This protein binds this small molecule.
Small molecule (SMILES): Cc1cn([C@H]2C[C@H](O[P](=O)(O)OC[C@H]3O[C@@H](n4cnc5cc6ccccc6cc54)C[C@@H]3O[P](=O)(O)OC[C@H]3O[C@@H](n4cnc5c(=O)nc(N)[nH]c54)C[C@@H]3O[P](=O)(O)OC[C@H]3O[C@@H](n4ccc(N)nc4=O)C[C@@H]3O[P](=O)(O)OC[C@H]3O[C@@H](n4cnc5c(=O)nc(N)[nH]c54)C[C@@H]3O)[C@@H](COP(=O)=O)O2)c(=O)[nH]c1=O.Nc1ccn([C@H]2C[C@H](O[P](=O)(O)OC[C@H]3O[C@@H](n4cnc5c(=O)nc(N)[nH]c54)C[C@@H]3O[P](=O)(O)OC[C@H]3O[C@@H](n4ccc(N)nc4=O)C[C@@H]3O[P](=O)(O)OC[C@H]3O[C@@H](n4cnc5c(=O)nc(N)[nH]c54)C[C@@H]3O)[C@@H](CO)O2)c(=O)n1

Sequence of chain 1.F:
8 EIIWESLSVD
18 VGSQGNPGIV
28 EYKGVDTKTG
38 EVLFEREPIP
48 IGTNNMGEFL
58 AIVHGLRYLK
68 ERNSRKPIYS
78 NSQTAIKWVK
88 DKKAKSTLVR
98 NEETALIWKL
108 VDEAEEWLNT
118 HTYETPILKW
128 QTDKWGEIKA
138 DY

Sequence of chain 2.A:
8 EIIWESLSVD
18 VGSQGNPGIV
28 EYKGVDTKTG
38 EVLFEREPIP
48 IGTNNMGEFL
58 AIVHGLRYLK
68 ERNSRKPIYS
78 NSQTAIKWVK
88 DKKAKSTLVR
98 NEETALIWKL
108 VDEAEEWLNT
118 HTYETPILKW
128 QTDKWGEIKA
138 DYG

Binding-site contacts:
Ligand atom OP1 contacts residue SER93 of chain 2.A at 2.8 Å (h-bond).
Ligand atom C4' contacts residue ASN23 of chain 2.A at 3.5 Å.
Ligand atom O3' contacts residue PRO24 of chain 2.A at 3.5 Å.
Ligand atom O2 contacts residue ASN23 of chain 2.A at 2.8 Å (h-bond).
Ligand atom C5' contacts residue ASN78 of chain 1.F at 3.1 Å.
Ligand atom O3' contacts residue ASN23 of chain 2.A at 3.8 Å.
Ligand atom C8 contacts residue ACT1 of chain 1.JA at 3.4 Å.
Ligand atom O3' contacts residue NA1 of chain 1.EA at 2.4 Å (h-bond).
Ligand atom C5' contacts residue PRO24 of chain 2.A at 3.6 Å (hydrophobic).
Ligand atom N7 contacts residue ACT1 of chain 1.JA at 3.0 Å (h-bond).
Ligand atom OP1 contacts residue THR50 of chain 2.A at 2.7 Å (h-bond).
Ligand atom N2 contacts residue ASN23 of chain 1.F at 3.0 Å (h-bond).
Ligand atom C3' contacts residue NA1 of chain 1.EA at 3.4 Å.
Ligand atom O5' contacts residue TRP85 of chain 2.A at 3.4 Å.
Ligand atom O6 contacts residue ACT1 of chain 1.JA at 3.1 Å.
Ligand atom N2 contacts residue ASN51 of chain 1.F at 3.4 Å (h-bond).
Ligand atom C4' contacts residue ASN78 of chain 1.F at 3.5 Å.
Ligand atom C4' contacts residue ASN23 of chain 2.A at 3.4 Å.
Ligand atom O5' contacts residue ASN52 of chain 2.A at 3.1 Å (h-bond).
Ligand atom OP2 contacts residue THR94 of chain 2.A at 2.6 Å (h-bond).
Ligand atom C5' contacts residue LYS92 of chain 2.A at 3.8 Å.
Ligand atom C4' contacts residue ASN52 of chain 2.A at 3.5 Å.
Ligand atom O4' contacts residue ASN52 of chain 2.A at 3.2 Å (h-bond).
Ligand atom OP1 contacts residue PRO24 of chain 2.A at 3.6 Å.
Ligand atom N3 contacts residue ASN51 of chain 1.F at 3.6 Å (h-bond).
Ligand atom C3' contacts residue ASN78 of chain 1.F at 3.5 Å.
Ligand atom C1' contacts residue ASN23 of chain 2.A at 3.7 Å.
Ligand atom O3' contacts residue ASN78 of chain 1.F at 3.3 Å (h-bond).
Ligand atom OP1 contacts residue THR129 of chain 1.F at 3.1 Å (h-bond).
Ligand atom O3' contacts residue THR81 of chain 2.A at 3.8 Å.
Ligand atom OP1 contacts residue TRP85 of chain 2.A at 3.0 Å (h-bond).
Ligand atom O3' contacts residue ASP17 of chain 1.F at 3.7 Å.
Ligand atom C4' contacts residue TRP85 of chain 2.A at 3.8 Å (hydrophobic).
Ligand atom P contacts residue SER93 of chain 2.A at 3.7 Å.
Ligand atom O4' contacts residue ASN23 of chain 2.A at 3.3 Å (h-bond).
Ligand atom C2' contacts residue ACT1 of chain 1.JA at 3.7 Å.
Ligand atom O3' contacts residue GLU55 of chain 1.F at 3.0 Å (salt-bridge).
Ligand atom OP2 contacts residue SER93 of chain 2.A at 3.8 Å.
Ligand atom O4' contacts residue ASN23 of chain 2.A at 2.8 Å (h-bond).
Ligand atom O3' contacts residue ASN52 of chain 2.A at 3.6 Å.